Sequence of chain 1.A:
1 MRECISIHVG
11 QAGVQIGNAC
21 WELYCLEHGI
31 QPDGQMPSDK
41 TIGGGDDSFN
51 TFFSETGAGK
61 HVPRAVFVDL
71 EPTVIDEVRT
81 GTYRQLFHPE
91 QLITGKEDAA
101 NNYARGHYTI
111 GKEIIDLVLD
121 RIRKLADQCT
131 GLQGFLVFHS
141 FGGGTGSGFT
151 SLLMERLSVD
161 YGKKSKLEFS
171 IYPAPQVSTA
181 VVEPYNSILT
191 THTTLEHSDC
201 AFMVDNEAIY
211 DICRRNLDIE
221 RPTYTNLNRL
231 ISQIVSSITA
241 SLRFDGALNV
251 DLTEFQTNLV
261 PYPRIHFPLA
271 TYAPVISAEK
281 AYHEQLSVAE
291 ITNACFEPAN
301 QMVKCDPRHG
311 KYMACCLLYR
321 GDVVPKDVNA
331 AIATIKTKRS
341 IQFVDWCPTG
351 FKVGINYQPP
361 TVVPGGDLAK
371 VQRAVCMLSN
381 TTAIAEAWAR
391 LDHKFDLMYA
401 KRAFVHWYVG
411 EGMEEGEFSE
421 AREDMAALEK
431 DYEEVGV

Sequence of chain 1.B:
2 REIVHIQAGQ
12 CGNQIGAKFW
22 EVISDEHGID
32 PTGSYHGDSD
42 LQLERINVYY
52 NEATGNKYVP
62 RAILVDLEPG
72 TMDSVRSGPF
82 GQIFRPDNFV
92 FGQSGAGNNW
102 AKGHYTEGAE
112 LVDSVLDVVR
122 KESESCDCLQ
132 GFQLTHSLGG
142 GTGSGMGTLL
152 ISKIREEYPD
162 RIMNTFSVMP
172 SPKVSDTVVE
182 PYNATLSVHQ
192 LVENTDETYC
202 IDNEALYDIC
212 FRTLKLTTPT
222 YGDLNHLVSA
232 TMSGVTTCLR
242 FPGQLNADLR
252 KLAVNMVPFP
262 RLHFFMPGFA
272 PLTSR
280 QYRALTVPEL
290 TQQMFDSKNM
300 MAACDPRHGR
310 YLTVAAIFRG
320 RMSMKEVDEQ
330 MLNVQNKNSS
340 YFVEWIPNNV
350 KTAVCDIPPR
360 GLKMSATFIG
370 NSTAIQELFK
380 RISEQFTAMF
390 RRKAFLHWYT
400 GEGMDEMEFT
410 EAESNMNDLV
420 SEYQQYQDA

Binding-site contacts:
Ligand atom N07 contacts residue LEU253 of chain 1.B at 3.7 Å.
Ligand atom C05 contacts residue LEU253 of chain 1.B at 3.8 Å (hydrophobic).
Ligand atom C26 contacts residue ASN256 of chain 1.B at 3.6 Å.
Ligand atom C01 contacts residue VAL236 of chain 1.B at 3.5 Å (hydrophobic).
Ligand atom C28 contacts residue ASN256 of chain 1.B at 3.7 Å.
Ligand atom N15 contacts residue LYS252 of chain 1.B at 3.7 Å.
Ligand atom C24 contacts residue ALA314 of chain 1.B at 3.5 Å (hydrophobic).
Ligand atom C05 contacts residue ASP249 of chain 1.B at 3.7 Å.
Ligand atom C10 contacts residue LEU240 of chain 1.B at 3.8 Å (hydrophobic).
Ligand atom C08 contacts residue LEU253 of chain 1.B at 3.8 Å (hydrophobic).
Ligand atom C13 contacts residue ASN165 of chain 1.B at 3.8 Å.
Ligand atom C16 contacts residue LYS252 of chain 1.B at 3.5 Å.
Ligand atom C10 contacts residue VAL236 of chain 1.B at 3.2 Å (hydrophobic).
Ligand atom C12 contacts residue TYR200 of chain 1.B at 3.4 Å (hydrophobic).
Ligand atom N07 contacts residue ASP249 of chain 1.B at 2.6 Å (salt-bridge).
Ligand atom C11 contacts residue VAL236 of chain 1.B at 3.3 Å (hydrophobic).
Ligand atom N15 contacts residue ASP249 of chain 1.B at 3.2 Å (salt-bridge).
Ligand atom C12 contacts residue ASN165 of chain 1.B at 3.6 Å.
Ligand atom N17 contacts residue LYS252 of chain 1.B at 3.8 Å.
Ligand atom C08 contacts residue ASP249 of chain 1.B at 3.4 Å.
Ligand atom C26 contacts residue THR179 of chain 1.A at 3.2 Å.
Ligand atom C28 contacts residue VAL313 of chain 1.B at 3.5 Å (hydrophobic).
Ligand atom C28 contacts residue ASN348 of chain 1.B at 3.8 Å.
Ligand atom C24 contacts residue LYS350 of chain 1.B at 3.5 Å.
Ligand atom C25 contacts residue LYS350 of chain 1.B at 3.7 Å.
Ligand atom C06 contacts residue LEU253 of chain 1.B at 3.8 Å (hydrophobic).
Ligand atom O14 contacts residue LEU250 of chain 1.B at 3.7 Å.
Ligand atom C23 contacts residue ALA314 of chain 1.B at 3.3 Å (hydrophobic).
Ligand atom C21 contacts residue THR179 of chain 1.A at 3.3 Å.
Ligand atom O27 contacts residue ASN256 of chain 1.B at 3.5 Å.
Ligand atom O27 contacts residue LYS350 of chain 1.B at 3.6 Å.
Ligand atom N20 contacts residue THR179 of chain 1.A at 2.7 Å (h-bond).
Ligand atom C13 contacts residue LEU250 of chain 1.B at 3.4 Å (hydrophobic).
Ligand atom N15 contacts residue ALA248 of chain 1.B at 3.5 Å.
Ligand atom C13 contacts residue LEU240 of chain 1.B at 3.6 Å (hydrophobic).
Ligand atom C28 contacts residue MET257 of chain 1.B at 3.4 Å (hydrophobic).
Ligand atom C12 contacts residue GLU198 of chain 1.B at 3.8 Å.
Ligand atom C23 contacts residue LYS350 of chain 1.B at 3.8 Å.
Ligand atom C02 contacts residue VAL236 of chain 1.B at 3.5 Å (hydrophobic).
Ligand atom N09 contacts residue VAL236 of chain 1.B at 2.4 Å (h-bond).

The small molecule below binds the protein below.
Small molecule (SMILES): COc1cccc(Nc2cc(Nc3cccc(NC(=O)C4CC4)c3)ncn2)c1